Sequence of chain 34.C:
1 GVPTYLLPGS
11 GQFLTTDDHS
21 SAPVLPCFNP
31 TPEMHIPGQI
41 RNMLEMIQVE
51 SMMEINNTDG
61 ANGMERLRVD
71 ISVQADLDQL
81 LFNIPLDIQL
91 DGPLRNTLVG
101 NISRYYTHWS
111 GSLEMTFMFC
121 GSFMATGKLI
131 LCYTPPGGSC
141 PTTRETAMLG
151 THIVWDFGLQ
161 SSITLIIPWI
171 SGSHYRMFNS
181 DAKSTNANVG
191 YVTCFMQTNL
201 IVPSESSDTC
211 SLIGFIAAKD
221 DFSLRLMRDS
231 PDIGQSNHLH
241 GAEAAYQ

Binding-site contacts:
Ligand atom C6B contacts residue ILE95 of chain 34.A at 4.0 Å (hydrophobic).
Ligand atom F3 contacts residue ALA169 of chain 34.A at 3.7 Å.
Ligand atom N2 contacts residue PHE115 of chain 34.A at 3.7 Å.
Ligand atom O1A contacts residue LEU220 of chain 34.A at 3.4 Å.
Ligand atom C5 contacts residue TYR193 of chain 34.A at 4.0 Å (hydrophobic).
Ligand atom F1 contacts residue MET182 of chain 34.A at 3.2 Å.
Ligand atom F3 contacts residue PHE147 of chain 34.A at 3.5 Å.
Ligand atom C4 contacts residue ILE217 of chain 34.A at 4.0 Å (hydrophobic).
Ligand atom C1C contacts residue TYR193 of chain 34.A at 3.9 Å (hydrophobic).
Ligand atom C2A contacts residue LEU220 of chain 34.A at 3.8 Å (hydrophobic).
Ligand atom O1B contacts residue ILE119 of chain 34.A at 3.9 Å.
Ligand atom O1 contacts residue PHE115 of chain 34.A at 3.4 Å.
Ligand atom CM2 contacts residue ILE95 of chain 34.A at 4.0 Å (hydrophobic).
Ligand atom C2B contacts residue ILE184 of chain 34.A at 3.8 Å (hydrophobic).
Ligand atom F3 contacts residue VAL24 of chain 34.C at 3.3 Å.
Ligand atom CM2 contacts residue PHE147 of chain 34.A at 3.8 Å (hydrophobic).
Ligand atom N1A contacts residue LEU220 of chain 34.A at 3.3 Å.
Ligand atom F2 contacts residue PHE147 of chain 34.A at 3.8 Å.
Ligand atom N3A contacts residue PHE147 of chain 34.A at 3.9 Å.
Ligand atom N1A contacts residue ILE119 of chain 34.A at 3.8 Å.
Ligand atom C4 contacts residue TYR193 of chain 34.A at 3.9 Å (hydrophobic).
Ligand atom F2 contacts residue VAL171 of chain 34.A at 3.9 Å.
Ligand atom F2 contacts residue ALA169 of chain 34.A at 3.6 Å.
Ligand atom CM2 contacts residue ILE217 of chain 34.A at 3.4 Å (hydrophobic).
Ligand atom C6B contacts residue ILE119 of chain 34.A at 3.8 Å (hydrophobic).
Ligand atom C1B contacts residue ILE95 of chain 34.A at 3.6 Å (hydrophobic).
Ligand atom O1A contacts residue ILE121 of chain 34.A at 3.8 Å.
Ligand atom N2 contacts residue THR97 of chain 34.A at 3.8 Å.
Ligand atom C3A contacts residue LEU220 of chain 34.A at 4.0 Å (hydrophobic).
Ligand atom C5B contacts residue ILE119 of chain 34.A at 3.9 Å (hydrophobic).
Ligand atom O1 contacts residue THR97 of chain 34.A at 3.8 Å.
Ligand atom N3A contacts residue ILE184 of chain 34.A at 3.9 Å.
Ligand atom CM6 contacts residue TRP93 of chain 34.A at 3.7 Å (hydrophobic).
Ligand atom F1 contacts residue VAL171 of chain 34.A at 3.8 Å.
Ligand atom CM6 contacts residue ILE95 of chain 34.A at 3.9 Å (hydrophobic).
Ligand atom F2 contacts residue ALA145 of chain 34.A at 2.8 Å.
Ligand atom C3B contacts residue ILE184 of chain 34.A at 3.5 Å (hydrophobic).
Ligand atom CM2 contacts residue ILE184 of chain 34.A at 3.8 Å (hydrophobic).
Ligand atom C2B contacts residue ILE95 of chain 34.A at 3.8 Å (hydrophobic).
Ligand atom CM6 contacts residue ILE119 of chain 34.A at 4.0 Å (hydrophobic).

Sequence of chain 34.A:
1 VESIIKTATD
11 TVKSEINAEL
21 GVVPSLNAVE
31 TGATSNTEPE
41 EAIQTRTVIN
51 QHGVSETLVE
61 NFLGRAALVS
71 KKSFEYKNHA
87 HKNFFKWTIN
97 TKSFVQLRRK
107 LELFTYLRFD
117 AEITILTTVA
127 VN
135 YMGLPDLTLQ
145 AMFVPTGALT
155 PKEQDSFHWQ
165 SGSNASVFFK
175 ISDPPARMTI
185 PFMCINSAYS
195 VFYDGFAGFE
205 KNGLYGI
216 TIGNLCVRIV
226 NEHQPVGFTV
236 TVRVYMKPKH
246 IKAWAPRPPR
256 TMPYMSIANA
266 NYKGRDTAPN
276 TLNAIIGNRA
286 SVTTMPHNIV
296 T

Sequence of chain 35.C:
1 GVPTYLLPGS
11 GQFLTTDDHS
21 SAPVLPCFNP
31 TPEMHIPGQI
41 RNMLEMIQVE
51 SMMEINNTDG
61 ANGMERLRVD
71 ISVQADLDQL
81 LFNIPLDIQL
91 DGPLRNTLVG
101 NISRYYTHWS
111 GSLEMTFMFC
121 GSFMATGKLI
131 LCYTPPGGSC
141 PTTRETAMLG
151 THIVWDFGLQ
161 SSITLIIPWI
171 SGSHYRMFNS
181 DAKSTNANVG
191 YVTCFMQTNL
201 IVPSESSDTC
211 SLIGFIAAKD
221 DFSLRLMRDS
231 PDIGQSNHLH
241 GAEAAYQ

This protein binds this small molecule.
Small molecule (SMILES): Cc1cc(CCCOc2c(C)cc(-c3noc(C(F)(F)F)n3)cc2C)on1